Sequence of chain 1.A:
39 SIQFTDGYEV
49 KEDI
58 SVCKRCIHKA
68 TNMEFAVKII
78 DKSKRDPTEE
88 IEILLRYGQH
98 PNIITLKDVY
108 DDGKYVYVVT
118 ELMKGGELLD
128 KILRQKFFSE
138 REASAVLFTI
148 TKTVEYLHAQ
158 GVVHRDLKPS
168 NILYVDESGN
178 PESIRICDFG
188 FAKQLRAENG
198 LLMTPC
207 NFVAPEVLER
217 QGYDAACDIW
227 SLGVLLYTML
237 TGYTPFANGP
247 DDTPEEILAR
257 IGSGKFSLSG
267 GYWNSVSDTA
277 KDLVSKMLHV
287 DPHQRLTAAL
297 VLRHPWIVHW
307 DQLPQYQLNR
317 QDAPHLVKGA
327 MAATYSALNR

Binding-site contacts:
Ligand atom O04 contacts residue ASP185 of chain 1.A at 3.9 Å.
Ligand atom C03 contacts residue ASP185 of chain 1.A at 4.5 Å.
Ligand atom C07 contacts residue CYS60 of chain 1.A at 2.8 Å (hydrophobic).
Ligand atom C01 contacts residue ASN168 of chain 1.A at 3.2 Å.
Ligand atom C06 contacts residue CYS60 of chain 1.A at 2.1 Å (hydrophobic).
Ligand atom O09 contacts residue THR117 of chain 1.A at 4.3 Å.
Ligand atom C01 contacts residue SER167 of chain 1.A at 4.1 Å.
Ligand atom O02 contacts residue ASP185 of chain 1.A at 4.5 Å.
Ligand atom C10 contacts residue LYS75 of chain 1.A at 3.8 Å.
Ligand atom C06 contacts residue LYS75 of chain 1.A at 4.5 Å.
Ligand atom O09 contacts residue LYS75 of chain 1.A at 3.6 Å.
Ligand atom C10 contacts residue ALA73 of chain 1.A at 3.7 Å (hydrophobic).
Ligand atom O08 contacts residue ALA73 of chain 1.A at 3.7 Å.
Ligand atom C01 contacts residue CYS184 of chain 1.A at 3.6 Å (hydrophobic).
Ligand atom C07 contacts residue LYS75 of chain 1.A at 4.2 Å.
Ligand atom O08 contacts residue ILE52 of chain 1.A at 3.8 Å.
Ligand atom C10 contacts residue VAL115 of chain 1.A at 4.2 Å (hydrophobic).
Ligand atom C10 contacts residue VAL74 of chain 1.A at 4.1 Å (hydrophobic).
Ligand atom O04 contacts residue CYS184 of chain 1.A at 3.9 Å.
Ligand atom O02 contacts residue ASN168 of chain 1.A at 4.0 Å.
Ligand atom C05 contacts residue CYS60 of chain 1.A at 3.2 Å (hydrophobic).
Ligand atom O08 contacts residue CYS60 of chain 1.A at 3.2 Å.
Ligand atom C10 contacts residue THR117 of chain 1.A at 3.3 Å.
Ligand atom C01 contacts residue ASP185 of chain 1.A at 4.2 Å.
Ligand atom O09 contacts residue CYS60 of chain 1.A at 3.6 Å (h-bond).
Ligand atom C01 contacts residue LEU170 of chain 1.A at 3.9 Å (hydrophobic).

A small-molecule ligand and the protein it binds are described below.
Small molecule (SMILES): COC(=O)CCC(=O)OC